Sequence of chain 1.D:
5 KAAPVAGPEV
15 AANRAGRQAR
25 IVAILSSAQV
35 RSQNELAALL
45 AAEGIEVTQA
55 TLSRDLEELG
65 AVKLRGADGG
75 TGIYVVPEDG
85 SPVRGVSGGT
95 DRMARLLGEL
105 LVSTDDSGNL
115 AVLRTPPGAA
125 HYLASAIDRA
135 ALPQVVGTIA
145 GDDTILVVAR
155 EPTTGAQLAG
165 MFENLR

Sequence of chain 1.C:
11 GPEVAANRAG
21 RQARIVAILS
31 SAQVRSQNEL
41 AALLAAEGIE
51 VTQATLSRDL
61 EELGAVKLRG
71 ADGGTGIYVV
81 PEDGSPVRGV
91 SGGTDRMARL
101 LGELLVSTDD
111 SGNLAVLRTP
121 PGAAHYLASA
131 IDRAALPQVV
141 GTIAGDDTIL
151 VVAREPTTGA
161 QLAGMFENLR

This protein binds this small molecule.
Small molecule (SMILES): NC(=[NH2+])NCCC[C@H](N)C(=O)O

Binding-site contacts:
Ligand atom CA contacts residue THR142 of chain 1.D at 3.5 Å.
Ligand atom CB contacts residue ALA128 of chain 1.D at 3.7 Å (hydrophobic).
Ligand atom O contacts residue HIS125 of chain 1.D at 3.3 Å.
Ligand atom C contacts residue GLY145 of chain 1.F at 3.8 Å.
Ligand atom CG contacts residue ASP132 of chain 1.D at 3.8 Å.
Ligand atom N contacts residue THR142 of chain 1.D at 3.0 Å (h-bond).
Ligand atom CA contacts residue ASP132 of chain 1.D at 3.6 Å.
Ligand atom CA contacts residue ILE143 of chain 1.D at 3.7 Å (hydrophobic).
Ligand atom NH1 contacts residue GLY122 of chain 1.C at 3.8 Å.
Ligand atom NH2 contacts residue PRO121 of chain 1.C at 3.6 Å.
Ligand atom OXT contacts residue ASP146 of chain 1.F at 2.8 Å (salt-bridge).
Ligand atom NH1 contacts residue ASP146 of chain 1.C at 3.0 Å (salt-bridge).
Ligand atom CD contacts residue SER129 of chain 1.D at 3.6 Å.
Ligand atom C contacts residue ILE143 of chain 1.D at 3.8 Å (hydrophobic).
Ligand atom CG contacts residue ASP147 of chain 1.F at 3.6 Å.
Ligand atom N contacts residue ASP147 of chain 1.F at 2.9 Å (salt-bridge).
Ligand atom N contacts residue ASP132 of chain 1.D at 2.7 Å (salt-bridge).
Ligand atom CD contacts residue HIS125 of chain 1.D at 3.7 Å.
Ligand atom OXT contacts residue THR148 of chain 1.F at 3.1 Å (h-bond).
Ligand atom CG contacts residue HIS125 of chain 1.D at 3.9 Å.
Ligand atom NE contacts residue SER129 of chain 1.D at 3.6 Å.
Ligand atom CZ contacts residue ASP146 of chain 1.C at 3.6 Å.
Ligand atom CZ contacts residue ASP146 of chain 1.F at 3.6 Å.
Ligand atom CB contacts residue HIS125 of chain 1.D at 3.9 Å.
Ligand atom O contacts residue ALA144 of chain 1.D at 3.2 Å (h-bond).
Ligand atom CA contacts residue ASP147 of chain 1.F at 3.7 Å.
Ligand atom NH1 contacts residue HIS125 of chain 1.D at 3.1 Å (h-bond).
Ligand atom CB contacts residue ASP132 of chain 1.D at 3.5 Å.
Ligand atom NH1 contacts residue ASP146 of chain 1.F at 3.9 Å.
Ligand atom NH2 contacts residue ASP146 of chain 1.C at 2.8 Å (salt-bridge).
Ligand atom NH2 contacts residue ASP146 of chain 1.F at 3.2 Å (salt-bridge).
Ligand atom N contacts residue THR148 of chain 1.F at 3.2 Å (h-bond).
Ligand atom C contacts residue ASP147 of chain 1.F at 3.7 Å.
Ligand atom OXT contacts residue GLY145 of chain 1.F at 3.7 Å.
Ligand atom OXT contacts residue ASP147 of chain 1.F at 2.9 Å (salt-bridge).
Ligand atom NH2 contacts residue GLY122 of chain 1.C at 3.9 Å.
Ligand atom O contacts residue ASP146 of chain 1.F at 3.2 Å (salt-bridge).
Ligand atom O contacts residue ILE143 of chain 1.D at 3.6 Å.
Ligand atom O contacts residue GLY145 of chain 1.F at 3.0 Å.
Ligand atom C contacts residue ASP146 of chain 1.F at 3.4 Å.

Sequence of chain 1.F:
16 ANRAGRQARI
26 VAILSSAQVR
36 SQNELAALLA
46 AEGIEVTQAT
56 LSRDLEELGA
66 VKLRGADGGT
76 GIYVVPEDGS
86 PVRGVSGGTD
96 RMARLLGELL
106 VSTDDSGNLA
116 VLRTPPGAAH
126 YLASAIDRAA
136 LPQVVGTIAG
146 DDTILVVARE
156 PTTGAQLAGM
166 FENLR